Binding-site contacts:
Ligand atom C4 contacts residue ASN343 of chain 1.E at 4.2 Å.
Ligand atom C8 contacts residue SER397 of chain 1.E at 3.9 Å.
Ligand atom C3 contacts residue ASN343 of chain 1.E at 3.8 Å.
Ligand atom N2 contacts residue ASN343 of chain 1.E at 2.9 Å (h-bond).
Ligand atom C5 contacts residue ASN343 of chain 1.E at 3.7 Å.
Ligand atom C8 contacts residue TRP399 of chain 1.E at 3.5 Å (hydrophobic).
Ligand atom N2 contacts residue TRP399 of chain 1.E at 4.1 Å.
Ligand atom C7 contacts residue ASN343 of chain 1.E at 3.3 Å.
Ligand atom C2 contacts residue ASN343 of chain 1.E at 2.5 Å.
Ligand atom C8 contacts residue ASN343 of chain 1.E at 3.7 Å.
Ligand atom C1 contacts residue ASN343 of chain 1.E at 1.5 Å.
Ligand atom O7 contacts residue ASN343 of chain 1.E at 3.4 Å (h-bond).
Ligand atom C8 contacts residue LEU346 of chain 1.E at 4.2 Å (hydrophobic).
Ligand atom O5 contacts residue ASN343 of chain 1.E at 2.4 Å (h-bond).

A protein and the small-molecule ligand that binds it are described below.
Small molecule (SMILES): CC(=O)N[C@@H]1[C@@H](O)[C@H](O)[C@@H](CO)O[C@H]1O

Sequence of chain 1.E:
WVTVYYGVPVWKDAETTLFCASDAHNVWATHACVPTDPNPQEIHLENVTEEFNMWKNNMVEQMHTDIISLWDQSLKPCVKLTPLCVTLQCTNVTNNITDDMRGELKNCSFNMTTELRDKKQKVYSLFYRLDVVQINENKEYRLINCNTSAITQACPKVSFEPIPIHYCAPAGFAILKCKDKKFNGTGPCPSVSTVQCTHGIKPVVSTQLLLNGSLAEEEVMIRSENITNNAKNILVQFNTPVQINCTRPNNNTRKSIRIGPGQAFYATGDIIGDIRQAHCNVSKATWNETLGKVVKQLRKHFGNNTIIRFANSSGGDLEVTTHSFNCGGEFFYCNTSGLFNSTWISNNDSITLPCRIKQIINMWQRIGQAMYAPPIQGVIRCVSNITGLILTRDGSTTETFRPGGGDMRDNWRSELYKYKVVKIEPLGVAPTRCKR